Binding-site contacts:
Ligand atom C2 contacts residue ASP213 of chain 1.D at 3.6 Å.
Ligand atom O5 contacts residue ASN217 of chain 1.D at 2.3 Å (h-bond).
Ligand atom C4 contacts residue ASN217 of chain 1.D at 4.1 Å.
Ligand atom O6 contacts residue LEU209 of chain 1.D at 4.1 Å.
Ligand atom C7 contacts residue ASN217 of chain 1.D at 4.1 Å.
Ligand atom C7 contacts residue ASP213 of chain 1.D at 4.1 Å.
Ligand atom N2 contacts residue ASN217 of chain 1.D at 3.0 Å (h-bond).
Ligand atom C1 contacts residue ASP213 of chain 1.D at 3.7 Å.
Ligand atom C8 contacts residue ASP213 of chain 1.D at 4.3 Å.
Ligand atom N2 contacts residue ASP213 of chain 1.D at 3.8 Å.
Ligand atom C5 contacts residue ASN217 of chain 1.D at 3.6 Å.
Ligand atom O5 contacts residue ASP213 of chain 1.D at 4.3 Å.
Ligand atom C8 contacts residue SER214 of chain 1.D at 3.6 Å.
Ligand atom O7 contacts residue ASP213 of chain 1.D at 3.7 Å.
Ligand atom O5 contacts residue LEU209 of chain 1.D at 3.9 Å.
Ligand atom C7 contacts residue SER214 of chain 1.D at 3.6 Å.
Ligand atom N2 contacts residue SER214 of chain 1.D at 3.7 Å.
Ligand atom O6 contacts residue LYS220 of chain 1.D at 4.4 Å.
Ligand atom O7 contacts residue SER214 of chain 1.D at 4.2 Å.
Ligand atom C1 contacts residue ASN217 of chain 1.D at 1.4 Å.
Ligand atom C2 contacts residue ASN217 of chain 1.D at 2.5 Å.
Ligand atom O6 contacts residue ASN217 of chain 1.D at 4.4 Å.
Ligand atom C3 contacts residue ASN217 of chain 1.D at 3.8 Å.

This small molecule binds to this protein.
Small molecule (SMILES): CC(=O)N[C@@H]1[C@@H](O)[C@H](O)[C@@H](CO)O[C@H]1O

Sequence of chain 1.D:
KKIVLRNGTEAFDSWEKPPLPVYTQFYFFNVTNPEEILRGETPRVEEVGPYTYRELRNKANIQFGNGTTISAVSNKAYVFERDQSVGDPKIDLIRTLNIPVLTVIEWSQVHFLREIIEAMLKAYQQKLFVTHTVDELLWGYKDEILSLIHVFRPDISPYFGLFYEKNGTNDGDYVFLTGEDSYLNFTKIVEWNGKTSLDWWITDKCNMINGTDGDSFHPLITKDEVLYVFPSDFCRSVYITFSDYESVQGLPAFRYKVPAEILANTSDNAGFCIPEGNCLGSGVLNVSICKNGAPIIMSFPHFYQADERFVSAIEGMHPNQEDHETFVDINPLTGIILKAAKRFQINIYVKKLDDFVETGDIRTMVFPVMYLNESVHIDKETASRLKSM